Sequence of chain 1.D:
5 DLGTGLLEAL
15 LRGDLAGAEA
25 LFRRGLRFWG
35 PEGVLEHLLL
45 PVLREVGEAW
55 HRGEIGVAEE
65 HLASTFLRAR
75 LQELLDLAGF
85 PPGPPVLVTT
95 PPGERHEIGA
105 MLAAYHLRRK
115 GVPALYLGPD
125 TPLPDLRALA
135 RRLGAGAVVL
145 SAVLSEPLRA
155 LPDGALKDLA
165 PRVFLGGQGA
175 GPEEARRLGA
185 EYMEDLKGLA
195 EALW

Sequence of chain 1.C:
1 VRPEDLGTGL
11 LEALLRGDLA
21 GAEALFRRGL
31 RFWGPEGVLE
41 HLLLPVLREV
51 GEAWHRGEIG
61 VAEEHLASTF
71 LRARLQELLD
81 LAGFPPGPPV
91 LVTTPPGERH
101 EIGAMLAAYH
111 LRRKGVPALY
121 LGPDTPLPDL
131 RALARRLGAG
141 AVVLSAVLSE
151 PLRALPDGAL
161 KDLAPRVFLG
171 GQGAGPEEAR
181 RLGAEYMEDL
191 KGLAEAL

A small-molecule ligand and the protein it binds are described below.
Small molecule (SMILES): C[C@H]1O[C@@H](n2cnc3c(N)ncnc32)[C@H](O)[C@@H]1O

Binding-site contacts:
Ligand atom N9 contacts residue VAL61 of chain 1.C at 3.8 Å.
Ligand atom N6 contacts residue B121 of chain 1.J at 4.1 Å.
Ligand atom O2' contacts residue GLU64 of chain 1.C at 2.5 Å (salt-bridge).
Ligand atom N7 contacts residue VAL61 of chain 1.C at 4.0 Å.
Ligand atom C5' contacts residue HIS100 of chain 1.C at 4.0 Å.
Ligand atom C5 contacts residue B121 of chain 1.J at 3.3 Å.
Ligand atom C5' contacts residue B121 of chain 1.J at 2.0 Å.
Ligand atom O2' contacts residue VAL61 of chain 1.C at 3.4 Å.
Ligand atom C1' contacts residue VAL61 of chain 1.C at 3.9 Å (hydrophobic).
Ligand atom O4' contacts residue GLU64 of chain 1.C at 4.0 Å.
Ligand atom O3' contacts residue TRP54 of chain 1.C at 3.4 Å.
Ligand atom C4' contacts residue B121 of chain 1.J at 3.1 Å.
Ligand atom C2' contacts residue GLU64 of chain 1.C at 3.4 Å.
Ligand atom C1' contacts residue GLU64 of chain 1.C at 3.4 Å.
Ligand atom C6 contacts residue B121 of chain 1.J at 3.8 Å.
Ligand atom C8 contacts residue VAL61 of chain 1.C at 3.8 Å (hydrophobic).
Ligand atom N9 contacts residue B121 of chain 1.J at 3.9 Å.
Ligand atom N3 contacts residue VAL61 of chain 1.C at 3.4 Å.
Ligand atom C3' contacts residue TRP54 of chain 1.C at 3.4 Å (hydrophobic).
Ligand atom C1' contacts residue B121 of chain 1.J at 3.8 Å.
Ligand atom N1 contacts residue ASP124 of chain 1.D at 4.0 Å.
Ligand atom C4' contacts residue GLU64 of chain 1.C at 4.0 Å.
Ligand atom C2 contacts residue HIS65 of chain 1.C at 3.9 Å.
Ligand atom O4' contacts residue B121 of chain 1.J at 3.1 Å.
Ligand atom C2 contacts residue PRO126 of chain 1.D at 3.9 Å (hydrophobic).
Ligand atom C2' contacts residue TRP54 of chain 1.C at 3.8 Å (hydrophobic).
Ligand atom N6 contacts residue PRO126 of chain 1.D at 3.8 Å.
Ligand atom C8 contacts residue TRP54 of chain 1.C at 3.6 Å (hydrophobic).
Ligand atom N3 contacts residue B121 of chain 1.J at 3.8 Å.
Ligand atom C2 contacts residue VAL61 of chain 1.C at 3.9 Å (hydrophobic).
Ligand atom C2 contacts residue ASP124 of chain 1.D at 3.5 Å.
Ligand atom C4 contacts residue B121 of chain 1.J at 3.9 Å.
Ligand atom C2' contacts residue VAL61 of chain 1.C at 3.9 Å (hydrophobic).
Ligand atom C4 contacts residue VAL61 of chain 1.C at 3.5 Å (hydrophobic).
Ligand atom C8 contacts residue B121 of chain 1.J at 3.5 Å.
Ligand atom N1 contacts residue PRO126 of chain 1.D at 3.6 Å.
Ligand atom N3 contacts residue HIS65 of chain 1.C at 3.4 Å.
Ligand atom N7 contacts residue B121 of chain 1.J at 3.2 Å (h-bond).
Ligand atom C6 contacts residue PRO126 of chain 1.D at 3.6 Å (hydrophobic).
Ligand atom O3' contacts residue GLU64 of chain 1.C at 3.5 Å.